Binding-site contacts:
Ligand atom N3 contacts residue GLU77 of chain 1.A at 2.8 Å (salt-bridge).
Ligand atom C1 contacts residue LEU115 of chain 1.A at 3.3 Å (hydrophobic).
Ligand atom C1 contacts residue LEU168 of chain 1.A at 4.1 Å (hydrophobic).
Ligand atom C10 contacts residue VAL180 of chain 1.A at 3.9 Å (hydrophobic).
Ligand atom N1 contacts residue VAL180 of chain 1.A at 3.9 Å.
Ligand atom N3 contacts residue LYS62 of chain 1.A at 4.0 Å.
Ligand atom O contacts residue LEU115 of chain 1.A at 3.1 Å (h-bond).
Ligand atom C4 contacts residue ALA60 of chain 1.A at 4.0 Å (hydrophobic).
Ligand atom N1 contacts residue ASP181 of chain 1.A at 3.4 Å (salt-bridge).
Ligand atom C2 contacts residue LEU115 of chain 1.A at 4.0 Å (hydrophobic).
Ligand atom C3 contacts residue ALA60 of chain 1.A at 3.4 Å (hydrophobic).
Ligand atom C4 contacts residue PHE112 of chain 1.A at 3.8 Å (hydrophobic).
Ligand atom N3 contacts residue ASP181 of chain 1.A at 3.2 Å (salt-bridge).
Ligand atom C5 contacts residue VAL180 of chain 1.A at 4.2 Å (hydrophobic).
Ligand atom C9 contacts residue VAL180 of chain 1.A at 3.8 Å (hydrophobic).
Ligand atom C4 contacts residue GLU113 of chain 1.A at 4.0 Å.
Ligand atom C8 contacts residue PHE112 of chain 1.A at 4.2 Å (hydrophobic).
Ligand atom C9 contacts residue PHE112 of chain 1.A at 3.5 Å (hydrophobic).
Ligand atom C10 contacts residue PHE112 of chain 1.A at 3.6 Å (hydrophobic).
Ligand atom C10 contacts residue ASP181 of chain 1.A at 3.4 Å.
Ligand atom N3 contacts residue PHE182 of chain 1.A at 4.1 Å.
Ligand atom N3 contacts residue VAL96 of chain 1.A at 4.1 Å.
Ligand atom C1 contacts residue MET114 of chain 1.A at 3.9 Å (hydrophobic).
Ligand atom N2 contacts residue VAL180 of chain 1.A at 3.8 Å.
Ligand atom C1 contacts residue ILE39 of chain 1.A at 4.0 Å (hydrophobic).
Ligand atom C7 contacts residue LEU168 of chain 1.A at 3.6 Å (hydrophobic).
Ligand atom C4 contacts residue VAL96 of chain 1.A at 3.9 Å (hydrophobic).
Ligand atom C2 contacts residue ALA60 of chain 1.A at 3.7 Å (hydrophobic).
Ligand atom C2 contacts residue LEU168 of chain 1.A at 4.0 Å (hydrophobic).
Ligand atom C9 contacts residue VAL96 of chain 1.A at 3.8 Å (hydrophobic).
Ligand atom C1 contacts residue SER116 of chain 1.A at 4.2 Å.
Ligand atom C8 contacts residue VAL180 of chain 1.A at 3.8 Å (hydrophobic).
Ligand atom O contacts residue MET114 of chain 1.A at 4.0 Å.
Ligand atom N3 contacts residue PHE112 of chain 1.A at 3.3 Å.
Ligand atom O contacts residue ALA60 of chain 1.A at 3.9 Å.
Ligand atom C3 contacts residue LEU115 of chain 1.A at 4.0 Å (hydrophobic).
Ligand atom C10 contacts residue GLU77 of chain 1.A at 3.9 Å.
Ligand atom C3 contacts residue GLU113 of chain 1.A at 3.3 Å.
Ligand atom C6 contacts residue LEU168 of chain 1.A at 4.1 Å (hydrophobic).
Ligand atom N1 contacts residue LYS62 of chain 1.A at 3.6 Å.

Sequence of chain 1.A:
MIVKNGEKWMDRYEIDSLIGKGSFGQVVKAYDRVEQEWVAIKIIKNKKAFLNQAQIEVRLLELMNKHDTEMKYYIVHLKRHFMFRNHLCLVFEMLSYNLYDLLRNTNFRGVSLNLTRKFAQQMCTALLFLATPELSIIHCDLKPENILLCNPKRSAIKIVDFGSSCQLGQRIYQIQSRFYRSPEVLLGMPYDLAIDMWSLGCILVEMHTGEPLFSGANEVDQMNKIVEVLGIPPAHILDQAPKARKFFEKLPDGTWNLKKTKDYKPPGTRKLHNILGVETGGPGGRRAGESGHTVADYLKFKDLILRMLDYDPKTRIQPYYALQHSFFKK

A protein and the small-molecule ligand that binds it are described below.
Small molecule (SMILES): COc1ccc(-c2cc(N)[nH]n2)cc1